This protein binds this small molecule.
Small molecule (SMILES): CC(=O)N[C@H](CCc1ccccc1)C(=O)O

Sequence of chain 1.A:
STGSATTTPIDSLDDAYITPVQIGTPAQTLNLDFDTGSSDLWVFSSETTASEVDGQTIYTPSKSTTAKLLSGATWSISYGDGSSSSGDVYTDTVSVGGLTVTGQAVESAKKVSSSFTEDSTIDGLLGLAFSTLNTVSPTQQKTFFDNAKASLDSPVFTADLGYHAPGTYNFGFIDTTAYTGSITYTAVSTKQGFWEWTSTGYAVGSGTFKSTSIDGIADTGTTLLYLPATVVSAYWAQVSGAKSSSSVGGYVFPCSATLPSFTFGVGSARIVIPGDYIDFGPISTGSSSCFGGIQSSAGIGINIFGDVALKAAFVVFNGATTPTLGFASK

Binding-site contacts:
Ligand atom C9 contacts residue THR413 of chain 1.A at 3.9 Å.
Ligand atom N contacts residue TYR274 of chain 1.A at 2.9 Å (h-bond).
Ligand atom C6 contacts residue THR413 of chain 1.A at 3.9 Å.
Ligand atom C7 contacts residue THR413 of chain 1.A at 4.1 Å.
Ligand atom C contacts residue GLY356 of chain 1.A at 4.0 Å.
Ligand atom C4 contacts residue TYR274 of chain 1.A at 3.2 Å (hydrophobic).
Ligand atom C4 contacts residue ALA276 of chain 1.A at 4.0 Å (hydrophobic).
Ligand atom C6 contacts residue TYR274 of chain 1.A at 3.8 Å (hydrophobic).
Ligand atom C5 contacts residue TYR274 of chain 1.A at 4.2 Å (hydrophobic).
Ligand atom C1 contacts residue THR275 of chain 1.A at 4.1 Å.
Ligand atom C4 contacts residue THR413 of chain 1.A at 4.3 Å.
Ligand atom C contacts residue THR275 of chain 1.A at 3.6 Å.
Ligand atom C1 contacts residue TYR274 of chain 1.A at 3.6 Å (hydrophobic).
Ligand atom C contacts residue TYR274 of chain 1.A at 3.5 Å (hydrophobic).
Ligand atom N contacts residue ALA276 of chain 1.A at 4.5 Å.
Ligand atom O2 contacts residue ALA276 of chain 1.A at 2.8 Å (h-bond).
Ligand atom C5 contacts residue THR413 of chain 1.A at 3.7 Å.
Ligand atom O1 contacts residue ALA276 of chain 1.A at 4.0 Å.
Ligand atom O2 contacts residue THR275 of chain 1.A at 3.6 Å.
Ligand atom C10 contacts residue THR413 of chain 1.A at 3.6 Å.
Ligand atom C8 contacts residue THR413 of chain 1.A at 4.1 Å.
Ligand atom N contacts residue THR275 of chain 1.A at 3.8 Å.
Ligand atom C3 contacts residue TYR274 of chain 1.A at 3.7 Å (hydrophobic).
Ligand atom C contacts residue THR273 of chain 1.A at 4.3 Å.
Ligand atom C11 contacts residue ALA276 of chain 1.A at 3.8 Å (hydrophobic).
Ligand atom C2 contacts residue TYR274 of chain 1.A at 3.8 Å (hydrophobic).
Ligand atom C9 contacts residue THR411 of chain 1.A at 4.1 Å.
Ligand atom C4 contacts residue THR275 of chain 1.A at 4.1 Å.